A small-molecule ligand and the protein it binds are described below.
Small molecule (SMILES): CC(=O)N[C@@H]1[C@@H](O)[C@H](O)[C@@H](CO)O[C@H]1O

Sequence of chain 1.A:
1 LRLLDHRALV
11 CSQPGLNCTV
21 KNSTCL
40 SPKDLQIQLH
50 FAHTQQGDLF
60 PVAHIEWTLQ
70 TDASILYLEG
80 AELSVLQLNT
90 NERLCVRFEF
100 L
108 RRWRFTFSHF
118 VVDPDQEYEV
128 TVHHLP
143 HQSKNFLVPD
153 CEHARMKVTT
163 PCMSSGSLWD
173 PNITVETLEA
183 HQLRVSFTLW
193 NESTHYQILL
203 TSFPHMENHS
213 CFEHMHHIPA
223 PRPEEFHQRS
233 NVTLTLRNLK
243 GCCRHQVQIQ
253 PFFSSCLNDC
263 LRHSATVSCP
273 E

Binding-site contacts:
Ligand atom C1 contacts residue ASN233 of chain 1.A at 1.4 Å.
Ligand atom C7 contacts residue ASN233 of chain 1.A at 3.5 Å.
Ligand atom C5 contacts residue SER232 of chain 1.A at 4.3 Å.
Ligand atom C3 contacts residue ASN233 of chain 1.A at 3.7 Å.
Ligand atom C8 contacts residue ASN233 of chain 1.A at 4.4 Å.
Ligand atom N2 contacts residue ASN233 of chain 1.A at 2.9 Å (h-bond).
Ligand atom C6 contacts residue SER232 of chain 1.A at 3.5 Å.
Ligand atom C2 contacts residue ASN233 of chain 1.A at 2.5 Å.
Ligand atom O5 contacts residue ASN233 of chain 1.A at 2.2 Å (h-bond).
Ligand atom O5 contacts residue SER232 of chain 1.A at 3.8 Å.
Ligand atom O7 contacts residue ASN233 of chain 1.A at 3.8 Å.
Ligand atom O6 contacts residue ASN233 of chain 1.A at 4.2 Å.
Ligand atom C5 contacts residue ASN233 of chain 1.A at 3.6 Å.
Ligand atom O6 contacts residue SER232 of chain 1.A at 2.7 Å (h-bond).
Ligand atom C4 contacts residue ASN233 of chain 1.A at 4.1 Å.
Ligand atom C8 contacts residue ARG186 of chain 1.A at 3.7 Å.